This small molecule binds to this protein.
Small molecule (SMILES): C[N+]1(CCCS(=O)(=O)[O-])CCCCC1

Binding-site contacts:
Ligand atom C12 contacts residue ASN126 of chain 1.A at 3.5 Å.
Ligand atom O4 contacts residue GLN158 of chain 1.A at 4.3 Å.
Ligand atom C16 contacts residue ASN126 of chain 1.A at 3.9 Å.
Ligand atom C13 contacts residue TYR125 of chain 1.A at 3.7 Å (hydrophobic).
Ligand atom C15 contacts residue ASN126 of chain 1.A at 4.5 Å.
Ligand atom C15 contacts residue TYR125 of chain 1.A at 3.4 Å (hydrophobic).
Ligand atom C14 contacts residue ASN126 of chain 1.A at 4.1 Å.
Ligand atom O1 contacts residue GLN158 of chain 1.A at 3.1 Å (h-bond).
Ligand atom O1 contacts residue ARG260 of chain 1.A at 4.3 Å.
Ligand atom C11 contacts residue ASN126 of chain 1.A at 4.3 Å.
Ligand atom C11 contacts residue TYR125 of chain 1.A at 3.5 Å (hydrophobic).
Ligand atom C13 contacts residue ASN126 of chain 1.A at 3.5 Å.
Ligand atom S contacts residue GLN158 of chain 1.A at 4.1 Å.

Sequence of chain 1.A:
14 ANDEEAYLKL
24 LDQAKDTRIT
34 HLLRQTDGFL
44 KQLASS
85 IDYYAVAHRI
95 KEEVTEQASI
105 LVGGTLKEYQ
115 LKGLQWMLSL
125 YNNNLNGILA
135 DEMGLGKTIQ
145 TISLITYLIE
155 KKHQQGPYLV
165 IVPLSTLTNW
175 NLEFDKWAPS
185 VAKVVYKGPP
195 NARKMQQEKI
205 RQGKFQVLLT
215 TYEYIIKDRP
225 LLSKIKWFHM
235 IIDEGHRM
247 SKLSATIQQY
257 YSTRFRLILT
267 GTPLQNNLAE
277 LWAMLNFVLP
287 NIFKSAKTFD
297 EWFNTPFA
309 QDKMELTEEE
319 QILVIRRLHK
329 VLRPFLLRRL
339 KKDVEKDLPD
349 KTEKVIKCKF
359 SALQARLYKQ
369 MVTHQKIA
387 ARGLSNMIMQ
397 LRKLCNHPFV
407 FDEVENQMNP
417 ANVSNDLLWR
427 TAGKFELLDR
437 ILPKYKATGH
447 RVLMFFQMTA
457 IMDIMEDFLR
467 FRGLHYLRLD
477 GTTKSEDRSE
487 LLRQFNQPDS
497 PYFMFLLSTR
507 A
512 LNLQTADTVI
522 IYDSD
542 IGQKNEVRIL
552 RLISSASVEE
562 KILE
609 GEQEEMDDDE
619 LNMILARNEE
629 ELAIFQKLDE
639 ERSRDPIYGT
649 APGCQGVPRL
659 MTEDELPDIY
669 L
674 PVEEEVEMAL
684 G